Binding-site contacts:
Ligand atom C5 contacts residue PHE18 of chain 1.D at 3.6 Å (hydrophobic).
Ligand atom C5 contacts residue PHE35 of chain 1.D at 3.6 Å (hydrophobic).
Ligand atom C21 contacts residue PHE18 of chain 1.D at 4.0 Å (hydrophobic).
Ligand atom C3 contacts residue PHE18 of chain 1.D at 3.7 Å (hydrophobic).
Ligand atom C30 contacts residue LYS39 of chain 1.D at 3.6 Å.
Ligand atom O23 contacts residue ASP21 of chain 1.D at 3.9 Å.
Ligand atom O2 contacts residue THR27 of chain 1.D at 3.8 Å.
Ligand atom C36 contacts residue LYS39 of chain 1.D at 3.9 Å.
Ligand atom C18 contacts residue ARG23 of chain 1.D at 4.0 Å.
Ligand atom C34 contacts residue LEU36 of chain 1.D at 4.0 Å (hydrophobic).
Ligand atom C4 contacts residue PHE35 of chain 1.D at 3.5 Å (hydrophobic).
Ligand atom C33 contacts residue ASN14 of chain 1.D at 3.7 Å.
Ligand atom C9 contacts residue ARG23 of chain 1.D at 3.8 Å.
Ligand atom C31 contacts residue ASN14 of chain 1.D at 3.7 Å.
Ligand atom C35 contacts residue LYS39 of chain 1.D at 3.6 Å.
Ligand atom C4 contacts residue PHE18 of chain 1.D at 3.5 Å (hydrophobic).
Ligand atom C12 contacts residue PHE18 of chain 1.D at 4.0 Å (hydrophobic).
Ligand atom C1 contacts residue SER31 of chain 1.D at 3.6 Å.
Ligand atom C32 contacts residue ASN14 of chain 1.D at 3.7 Å.
Ligand atom C1 contacts residue PHE35 of chain 1.D at 3.6 Å (hydrophobic).
Ligand atom O27 contacts residue LYS39 of chain 1.D at 3.9 Å.
Ligand atom C7 contacts residue THR27 of chain 1.D at 3.4 Å.
Ligand atom O39 contacts residue LYS39 of chain 1.D at 3.4 Å (salt-bridge).
Ligand atom C35 contacts residue ASN14 of chain 1.D at 3.6 Å.
Ligand atom C1 contacts residue LYS32 of chain 1.D at 4.0 Å.
Ligand atom C33 contacts residue ALA15 of chain 1.D at 3.7 Å (hydrophobic).
Ligand atom C19 contacts residue PHE18 of chain 1.D at 3.9 Å (hydrophobic).
Ligand atom C34 contacts residue LYS39 of chain 1.D at 3.7 Å.
Ligand atom C15 contacts residue PHE18 of chain 1.D at 3.9 Å (hydrophobic).
Ligand atom C36 contacts residue ASN14 of chain 1.D at 3.6 Å.
Ligand atom O27 contacts residue PHE35 of chain 1.D at 3.5 Å.
Ligand atom C21 contacts residue GLU17 of chain 1.D at 3.9 Å.
Ligand atom C16 contacts residue PHE18 of chain 1.D at 3.7 Å (hydrophobic).
Ligand atom O2 contacts residue PHE18 of chain 1.D at 4.0 Å.
Ligand atom C17 contacts residue ARG23 of chain 1.D at 4.0 Å.
Ligand atom C1 contacts residue PHE18 of chain 1.D at 4.0 Å (hydrophobic).
Ligand atom C34 contacts residue ASN14 of chain 1.D at 3.8 Å.
Ligand atom C33 contacts residue LEU36 of chain 1.D at 3.6 Å (hydrophobic).
Ligand atom C34 contacts residue LEU41 of chain 1.D at 3.7 Å (hydrophobic).
Ligand atom C8 contacts residue THR27 of chain 1.D at 3.6 Å.

This protein binds this small molecule.
Small molecule (SMILES): COc1ccc(CN2CCc3c(c(C(=O)N[C@H](CC(=O)O)c4ccccc4)nn3CCO)C2)c2ccccc12

Sequence of chain 1.D:
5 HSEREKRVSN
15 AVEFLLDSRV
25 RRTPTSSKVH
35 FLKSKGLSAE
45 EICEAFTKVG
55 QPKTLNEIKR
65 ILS